Sequence of chain 1.E:
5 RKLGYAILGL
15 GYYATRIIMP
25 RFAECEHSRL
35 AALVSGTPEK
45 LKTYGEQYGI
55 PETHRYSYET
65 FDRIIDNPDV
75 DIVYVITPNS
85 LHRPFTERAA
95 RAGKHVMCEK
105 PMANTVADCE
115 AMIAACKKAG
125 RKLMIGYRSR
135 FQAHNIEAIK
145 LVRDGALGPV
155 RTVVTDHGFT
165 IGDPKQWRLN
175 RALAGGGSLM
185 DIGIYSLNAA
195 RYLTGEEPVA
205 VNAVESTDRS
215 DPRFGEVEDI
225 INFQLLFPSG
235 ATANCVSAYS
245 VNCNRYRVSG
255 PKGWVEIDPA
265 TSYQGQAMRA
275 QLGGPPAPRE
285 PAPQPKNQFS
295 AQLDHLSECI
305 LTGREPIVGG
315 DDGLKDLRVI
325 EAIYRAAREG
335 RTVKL

Binding-site contacts:
Ligand atom O5 contacts residue GLY40 of chain 1.E at 3.9 Å.
Ligand atom O4 contacts residue TYR62 of chain 1.E at 3.6 Å.
Ligand atom C4 contacts residue GLY40 of chain 1.E at 4.4 Å.
Ligand atom C5 contacts residue GLY40 of chain 1.E at 3.5 Å.
Ligand atom C5 contacts residue NDP1 of chain 1.BA at 3.2 Å.
Ligand atom C3 contacts residue NDP1 of chain 1.BA at 4.0 Å.
Ligand atom C1 contacts residue NDP1 of chain 1.BA at 3.9 Å.
Ligand atom O3 contacts residue NDP1 of chain 1.BA at 4.4 Å.
Ligand atom O1 contacts residue THR41 of chain 1.E at 4.0 Å.
Ligand atom O1 contacts residue NDP1 of chain 1.BA at 3.6 Å (h-bond).
Ligand atom C5 contacts residue TYR62 of chain 1.E at 3.4 Å (hydrophobic).
Ligand atom C4 contacts residue TYR62 of chain 1.E at 4.2 Å (hydrophobic).
Ligand atom C2 contacts residue NDP1 of chain 1.BA at 4.3 Å.
Ligand atom O5 contacts residue THR41 of chain 1.E at 3.5 Å (h-bond).
Ligand atom O5 contacts residue NDP1 of chain 1.BA at 3.2 Å (h-bond).
Ligand atom C4 contacts residue NDP1 of chain 1.BA at 4.3 Å.
Ligand atom C1 contacts residue THR41 of chain 1.E at 4.4 Å.
Ligand atom O2 contacts residue NDP1 of chain 1.BA at 3.7 Å.
Ligand atom O4 contacts residue NDP1 of chain 1.BA at 4.0 Å.

A protein and the small-molecule ligand that binds it are described below.
Small molecule (SMILES): O[C@@H]1[C@@H](O)[C@H](O)OC[C@H]1O